Sequence of chain 2.H:
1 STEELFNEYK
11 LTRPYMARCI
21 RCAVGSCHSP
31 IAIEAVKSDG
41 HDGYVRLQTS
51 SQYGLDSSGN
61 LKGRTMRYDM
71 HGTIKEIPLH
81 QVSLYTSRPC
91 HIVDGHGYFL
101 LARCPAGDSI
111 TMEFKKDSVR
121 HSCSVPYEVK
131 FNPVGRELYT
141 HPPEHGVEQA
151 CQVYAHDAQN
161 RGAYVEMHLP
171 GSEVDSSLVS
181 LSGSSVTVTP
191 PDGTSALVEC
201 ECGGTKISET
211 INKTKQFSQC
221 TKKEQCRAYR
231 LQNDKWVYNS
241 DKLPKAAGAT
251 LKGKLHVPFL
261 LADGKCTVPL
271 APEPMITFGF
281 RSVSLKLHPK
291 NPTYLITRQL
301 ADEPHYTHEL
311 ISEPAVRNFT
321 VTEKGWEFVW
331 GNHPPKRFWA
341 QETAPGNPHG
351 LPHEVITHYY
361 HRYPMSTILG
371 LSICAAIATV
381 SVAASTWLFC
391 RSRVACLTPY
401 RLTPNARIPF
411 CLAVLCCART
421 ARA

A protein and the small-molecule ligand that binds it are described below.
Small molecule (SMILES): CC(=O)N[C@@H]1[C@@H](O)[C@H](O)[C@@H](CO)O[C@H]1O

Binding-site contacts:
Ligand atom O6 contacts residue ASN212 of chain 2.H at 4.3 Å.
Ligand atom C5 contacts residue ASN212 of chain 2.H at 3.7 Å.
Ligand atom C3 contacts residue ASN212 of chain 2.H at 3.8 Å.
Ligand atom O5 contacts residue ASN212 of chain 2.H at 2.4 Å (h-bond).
Ligand atom C1 contacts residue ILE211 of chain 2.H at 4.3 Å (hydrophobic).
Ligand atom C4 contacts residue ASN212 of chain 2.H at 4.2 Å.
Ligand atom C2 contacts residue ASN212 of chain 2.H at 2.5 Å.
Ligand atom C1 contacts residue ASN212 of chain 2.H at 1.4 Å.
Ligand atom N2 contacts residue ILE211 of chain 2.H at 4.5 Å.
Ligand atom N2 contacts residue ASN212 of chain 2.H at 2.9 Å (h-bond).
Ligand atom C7 contacts residue ASN212 of chain 2.H at 4.0 Å.